Binding-site contacts:
Ligand atom O2 contacts residue TYR422 of chain 1.D at 2.3 Å (h-bond).
Ligand atom C2 contacts residue SER300 of chain 1.D at 3.8 Å.
Ligand atom O2 contacts residue HIS337 of chain 1.D at 3.8 Å.
Ligand atom C15 contacts residue LYS364 of chain 1.D at 3.8 Å.
Ligand atom N1 contacts residue GLU304 of chain 1.D at 2.7 Å (salt-bridge).
Ligand atom C9 contacts residue GLU304 of chain 1.D at 3.7 Å.
Ligand atom C1 contacts residue GLU167 of chain 1.D at 3.4 Å.
Ligand atom C21 contacts residue TYR422 of chain 1.D at 3.5 Å (hydrophobic).
Ligand atom C7 contacts residue PHE417 of chain 1.D at 3.5 Å (hydrophobic).
Ligand atom O3 contacts residue GLY301 of chain 1.D at 2.8 Å (h-bond).
Ligand atom N1 contacts residue GLU167 of chain 1.D at 2.5 Å (salt-bridge).
Ligand atom C9 contacts residue ALA302 of chain 1.D at 3.5 Å (hydrophobic).
Ligand atom C16 contacts residue THR334 of chain 1.D at 3.3 Å.
Ligand atom O2 contacts residue ZN1 of chain 1.ND at 2.5 Å.
Ligand atom C9 contacts residue GLU167 of chain 1.D at 3.8 Å.
Ligand atom P1 contacts residue ALA302 of chain 1.D at 3.8 Å.
Ligand atom C3 contacts residue GLN165 of chain 1.D at 3.4 Å.
Ligand atom N1 contacts residue MET303 of chain 1.D at 3.3 Å (h-bond).
Ligand atom O1 contacts residue GLU304 of chain 1.D at 2.9 Å (salt-bridge).
Ligand atom O1 contacts residue HIS341 of chain 1.D at 3.6 Å.
Ligand atom N2 contacts residue TYR422 of chain 1.D at 3.9 Å.
Ligand atom O2 contacts residue GLU360 of chain 1.D at 2.9 Å (salt-bridge).
Ligand atom O1 contacts residue GLU338 of chain 1.D at 3.1 Å (salt-bridge).
Ligand atom C4 contacts residue SER300 of chain 1.D at 3.5 Å.
Ligand atom C13 contacts residue GLU338 of chain 1.D at 3.3 Å.
Ligand atom C26 contacts residue SER829 of chain 1.D at 3.7 Å.
Ligand atom C15 contacts residue HIS337 of chain 1.D at 3.5 Å.
Ligand atom C23 contacts residue SER828 of chain 1.D at 3.8 Å.
Ligand atom C6 contacts residue PHE417 of chain 1.D at 3.7 Å (hydrophobic).
Ligand atom N4 contacts residue TYR422 of chain 1.D at 3.8 Å.
Ligand atom C11 contacts residue ALA302 of chain 1.D at 3.1 Å (hydrophobic).
Ligand atom C25 contacts residue SER300 of chain 1.D at 3.8 Å.
Ligand atom C15 contacts residue GLU367 of chain 1.D at 3.7 Å.
Ligand atom O1 contacts residue HIS337 of chain 1.D at 3.4 Å (h-bond).
Ligand atom P1 contacts residue TYR422 of chain 1.D at 3.7 Å.
Ligand atom C26 contacts residue GLN299 of chain 1.D at 3.7 Å.
Ligand atom C3 contacts residue SER300 of chain 1.D at 3.0 Å.
Ligand atom O1 contacts residue ZN1 of chain 1.ND at 2.6 Å.
Ligand atom P1 contacts residue ZN1 of chain 1.ND at 3.1 Å.
Ligand atom P1 contacts residue GLU304 of chain 1.D at 3.8 Å.

Sequence of chain 1.D:
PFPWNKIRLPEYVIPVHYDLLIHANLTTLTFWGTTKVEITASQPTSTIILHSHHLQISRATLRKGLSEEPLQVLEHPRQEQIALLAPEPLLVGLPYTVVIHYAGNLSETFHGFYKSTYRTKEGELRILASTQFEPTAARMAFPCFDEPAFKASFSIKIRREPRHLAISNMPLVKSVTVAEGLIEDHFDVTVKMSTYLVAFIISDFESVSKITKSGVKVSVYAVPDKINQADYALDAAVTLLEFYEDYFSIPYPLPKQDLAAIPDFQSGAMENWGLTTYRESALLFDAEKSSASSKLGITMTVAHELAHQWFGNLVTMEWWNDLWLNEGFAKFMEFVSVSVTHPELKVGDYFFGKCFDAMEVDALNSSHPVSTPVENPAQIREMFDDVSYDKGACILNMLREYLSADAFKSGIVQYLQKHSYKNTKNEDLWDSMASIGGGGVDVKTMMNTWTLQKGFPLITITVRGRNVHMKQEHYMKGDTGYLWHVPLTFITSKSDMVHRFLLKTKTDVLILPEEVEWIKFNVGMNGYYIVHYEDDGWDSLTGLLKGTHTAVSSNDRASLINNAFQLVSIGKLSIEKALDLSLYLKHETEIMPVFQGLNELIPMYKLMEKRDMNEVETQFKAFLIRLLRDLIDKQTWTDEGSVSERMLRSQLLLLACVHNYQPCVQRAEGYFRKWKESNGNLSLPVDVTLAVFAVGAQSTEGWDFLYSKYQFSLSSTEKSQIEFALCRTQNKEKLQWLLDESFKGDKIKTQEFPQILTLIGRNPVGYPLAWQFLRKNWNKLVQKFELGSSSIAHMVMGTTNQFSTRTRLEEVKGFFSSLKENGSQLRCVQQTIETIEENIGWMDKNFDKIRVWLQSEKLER

The small molecule below binds the protein below.
Small molecule (SMILES): CC(C)C[C@H](CP(=O)(O)[C@@H](N)CCc1ccccc1)C(=O)N[C@@H](Cc1c[nH]c2ccccc12)C(N)=O